Sequence of chain 1.A:
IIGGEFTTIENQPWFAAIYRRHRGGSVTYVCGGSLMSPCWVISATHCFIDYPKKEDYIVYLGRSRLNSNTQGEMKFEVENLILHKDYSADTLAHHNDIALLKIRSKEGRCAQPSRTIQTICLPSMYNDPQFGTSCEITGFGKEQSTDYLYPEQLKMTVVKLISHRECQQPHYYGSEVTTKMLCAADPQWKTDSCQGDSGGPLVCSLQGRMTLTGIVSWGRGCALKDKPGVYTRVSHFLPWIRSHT

Binding-site contacts:
Ligand atom C17 contacts residue GLY221 of chain 1.A at 3.9 Å.
Ligand atom C12 contacts residue SER193 of chain 1.A at 3.9 Å.
Ligand atom C12 contacts residue GLY219 of chain 1.A at 3.9 Å.
Ligand atom N24 contacts residue HIS46 of chain 1.A at 3.5 Å (h-bond).
Ligand atom C30 contacts residue HIS46 of chain 1.A at 3.4 Å.
Ligand atom C10 contacts residue TRP218 of chain 1.A at 3.7 Å (hydrophobic).
Ligand atom C11 contacts residue VAL216 of chain 1.A at 3.9 Å (hydrophobic).
Ligand atom C10 contacts residue VAL216 of chain 1.A at 3.8 Å (hydrophobic).
Ligand atom N19 contacts residue ASP192 of chain 1.A at 2.9 Å (salt-bridge).
Ligand atom C13 contacts residue GLY221 of chain 1.A at 3.4 Å.
Ligand atom C28 contacts residue HIS46 of chain 1.A at 3.9 Å.
Ligand atom O36 contacts residue SO41 of chain 1.C at 2.9 Å (h-bond).
Ligand atom C26 contacts residue SO41 of chain 1.C at 3.2 Å.
Ligand atom C13 contacts residue CYS222 of chain 1.A at 3.9 Å (hydrophobic).
Ligand atom C17 contacts residue SER193 of chain 1.A at 3.3 Å.
Ligand atom C11 contacts residue TRP218 of chain 1.A at 3.6 Å (hydrophobic).
Ligand atom C30 contacts residue HIS94 of chain 1.A at 3.6 Å.
Ligand atom C6 contacts residue SO41 of chain 1.C at 3.7 Å.
Ligand atom N18 contacts residue ASP192 of chain 1.A at 2.8 Å (salt-bridge).
Ligand atom C17 contacts residue ASP192 of chain 1.A at 3.5 Å.
Ligand atom C5 contacts residue GLN195 of chain 1.A at 3.9 Å.
Ligand atom N18 contacts residue GLY229 of chain 1.A at 3.3 Å.
Ligand atom N24 contacts residue SO41 of chain 1.C at 3.4 Å (h-bond).
Ligand atom C1 contacts residue SO41 of chain 1.C at 4.0 Å.
Ligand atom C23 contacts residue SO41 of chain 1.C at 3.0 Å.
Ligand atom C4 contacts residue GLN195 of chain 1.A at 4.0 Å.
Ligand atom C3 contacts residue GLN195 of chain 1.A at 4.0 Å.
Ligand atom C29 contacts residue HIS46 of chain 1.A at 3.6 Å.
Ligand atom N19 contacts residue SER193 of chain 1.A at 3.7 Å.
Ligand atom C25 contacts residue SO41 of chain 1.C at 3.4 Å.
Ligand atom C11 contacts residue GLY219 of chain 1.A at 3.9 Å.
Ligand atom C1 contacts residue SER198 of chain 1.A at 3.4 Å.
Ligand atom C10 contacts residue SER198 of chain 1.A at 3.9 Å.
Ligand atom C25 contacts residue HIS46 of chain 1.A at 3.5 Å.
Ligand atom N19 contacts residue CYS222 of chain 1.A at 3.9 Å.
Ligand atom N18 contacts residue SER193 of chain 1.A at 2.8 Å (h-bond).
Ligand atom N19 contacts residue GLY221 of chain 1.A at 2.9 Å (h-bond).
Ligand atom C29 contacts residue HIS94 of chain 1.A at 3.8 Å.
Ligand atom C17 contacts residue GLY229 of chain 1.A at 4.0 Å.
Ligand atom O36 contacts residue GLN195 of chain 1.A at 2.9 Å (h-bond).

A small-molecule ligand and the protein it binds are described below.
Small molecule (SMILES): [H]/N=C(\N)c1ccc2cc(C(=O)Nc3ccccc3)ccc2c1